The protein below binds the small molecule below.
Small molecule (SMILES): CC(=O)N[C@@H]1[C@@H](O)[C@H](O)[C@@H](CO)O[C@H]1O

Binding-site contacts:
Ligand atom C6 contacts residue ASN318 of chain 12.B at 3.2 Å.
Ligand atom O5 contacts residue SER284 of chain 12.B at 4.2 Å.
Ligand atom C8 contacts residue GLU305 of chain 37.A at 4.5 Å.
Ligand atom O7 contacts residue GLU305 of chain 37.A at 2.4 Å (salt-bridge).
Ligand atom C5 contacts residue SER284 of chain 12.B at 4.5 Å.
Ligand atom O6 contacts residue SER284 of chain 12.B at 2.4 Å (h-bond).
Ligand atom O6 contacts residue ASN318 of chain 12.B at 2.9 Å (h-bond).
Ligand atom N2 contacts residue GLU305 of chain 37.A at 4.4 Å.
Ligand atom C6 contacts residue SER284 of chain 12.B at 3.4 Å.
Ligand atom C7 contacts residue GLU305 of chain 37.A at 3.6 Å.

Sequence of chain 37.A:
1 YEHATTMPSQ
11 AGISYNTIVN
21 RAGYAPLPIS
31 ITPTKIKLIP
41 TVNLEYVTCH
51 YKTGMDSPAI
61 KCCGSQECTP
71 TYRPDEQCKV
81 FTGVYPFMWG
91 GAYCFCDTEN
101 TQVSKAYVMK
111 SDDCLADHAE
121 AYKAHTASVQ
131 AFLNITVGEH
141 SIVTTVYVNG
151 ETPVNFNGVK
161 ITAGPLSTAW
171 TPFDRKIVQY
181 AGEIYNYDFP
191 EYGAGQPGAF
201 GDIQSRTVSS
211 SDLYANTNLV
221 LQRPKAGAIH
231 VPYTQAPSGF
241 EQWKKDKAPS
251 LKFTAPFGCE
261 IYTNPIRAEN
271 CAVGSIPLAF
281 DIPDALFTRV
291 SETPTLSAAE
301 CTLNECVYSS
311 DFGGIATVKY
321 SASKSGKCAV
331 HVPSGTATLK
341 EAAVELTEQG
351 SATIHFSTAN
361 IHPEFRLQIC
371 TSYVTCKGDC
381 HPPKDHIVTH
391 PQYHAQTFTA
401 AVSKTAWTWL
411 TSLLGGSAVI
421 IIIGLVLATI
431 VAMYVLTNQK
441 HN

Sequence of chain 12.B:
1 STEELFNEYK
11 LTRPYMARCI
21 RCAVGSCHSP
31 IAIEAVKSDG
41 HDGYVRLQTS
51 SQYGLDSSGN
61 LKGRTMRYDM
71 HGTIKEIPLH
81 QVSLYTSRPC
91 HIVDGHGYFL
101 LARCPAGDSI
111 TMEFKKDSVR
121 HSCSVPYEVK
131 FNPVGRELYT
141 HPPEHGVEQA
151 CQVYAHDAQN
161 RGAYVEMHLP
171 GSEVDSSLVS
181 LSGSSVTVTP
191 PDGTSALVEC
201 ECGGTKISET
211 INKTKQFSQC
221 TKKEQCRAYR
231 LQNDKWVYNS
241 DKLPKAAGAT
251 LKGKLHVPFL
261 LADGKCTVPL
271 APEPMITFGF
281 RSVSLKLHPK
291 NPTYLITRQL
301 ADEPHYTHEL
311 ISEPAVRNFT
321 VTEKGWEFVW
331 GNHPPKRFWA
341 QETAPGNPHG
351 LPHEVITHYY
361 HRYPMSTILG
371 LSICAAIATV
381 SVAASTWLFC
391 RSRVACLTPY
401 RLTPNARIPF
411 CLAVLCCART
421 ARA